Sequence of chain 1.C:
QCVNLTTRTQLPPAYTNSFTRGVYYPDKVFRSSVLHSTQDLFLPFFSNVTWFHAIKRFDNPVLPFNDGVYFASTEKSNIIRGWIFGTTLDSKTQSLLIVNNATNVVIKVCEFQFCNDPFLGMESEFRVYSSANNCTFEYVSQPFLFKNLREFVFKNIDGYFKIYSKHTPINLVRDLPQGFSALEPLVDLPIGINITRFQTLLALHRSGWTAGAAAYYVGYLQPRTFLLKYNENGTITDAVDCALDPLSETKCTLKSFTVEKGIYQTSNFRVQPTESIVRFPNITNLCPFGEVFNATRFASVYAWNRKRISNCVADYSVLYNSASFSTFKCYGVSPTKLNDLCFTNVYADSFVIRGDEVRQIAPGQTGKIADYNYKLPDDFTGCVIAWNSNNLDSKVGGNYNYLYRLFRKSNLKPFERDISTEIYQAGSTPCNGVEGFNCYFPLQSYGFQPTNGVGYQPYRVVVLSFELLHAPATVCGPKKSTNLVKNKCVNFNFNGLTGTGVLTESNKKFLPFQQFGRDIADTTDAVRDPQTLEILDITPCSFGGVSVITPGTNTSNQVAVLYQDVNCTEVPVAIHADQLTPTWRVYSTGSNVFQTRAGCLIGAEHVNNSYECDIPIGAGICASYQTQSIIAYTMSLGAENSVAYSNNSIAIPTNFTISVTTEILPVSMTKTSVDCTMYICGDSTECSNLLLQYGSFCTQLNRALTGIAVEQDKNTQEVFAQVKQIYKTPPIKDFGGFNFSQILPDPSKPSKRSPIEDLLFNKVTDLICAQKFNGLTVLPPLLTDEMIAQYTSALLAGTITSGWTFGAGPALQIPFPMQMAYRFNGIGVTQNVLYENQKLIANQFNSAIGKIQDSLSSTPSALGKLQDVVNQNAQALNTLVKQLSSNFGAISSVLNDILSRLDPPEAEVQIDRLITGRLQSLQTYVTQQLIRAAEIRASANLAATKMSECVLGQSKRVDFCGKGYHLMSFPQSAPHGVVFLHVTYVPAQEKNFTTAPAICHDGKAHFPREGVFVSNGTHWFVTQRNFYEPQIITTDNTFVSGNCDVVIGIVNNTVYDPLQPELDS

Binding-site contacts:
Ligand atom C6 contacts residue ASN616 of chain 1.C at 4.3 Å.
Ligand atom N2 contacts residue GLU619 of chain 1.C at 4.0 Å.
Ligand atom C8 contacts residue GLU619 of chain 1.C at 3.7 Å.
Ligand atom C7 contacts residue GLU619 of chain 1.C at 3.9 Å.
Ligand atom O5 contacts residue ASN616 of chain 1.C at 2.4 Å (h-bond).
Ligand atom N2 contacts residue THR618 of chain 1.C at 4.3 Å.
Ligand atom C2 contacts residue ASN616 of chain 1.C at 2.5 Å.
Ligand atom C7 contacts residue ASN616 of chain 1.C at 3.9 Å.
Ligand atom O7 contacts residue THR618 of chain 1.C at 3.3 Å.
Ligand atom C3 contacts residue ASN616 of chain 1.C at 3.8 Å.
Ligand atom C5 contacts residue ASN616 of chain 1.C at 3.7 Å.
Ligand atom C1 contacts residue ASN616 of chain 1.C at 1.4 Å.
Ligand atom C8 contacts residue THR618 of chain 1.C at 4.3 Å.
Ligand atom O7 contacts residue ASN616 of chain 1.C at 4.5 Å.
Ligand atom N2 contacts residue ASN616 of chain 1.C at 2.9 Å (h-bond).
Ligand atom O5 contacts residue CYS617 of chain 1.C at 4.4 Å.
Ligand atom C2 contacts residue THR618 of chain 1.C at 4.1 Å.
Ligand atom C4 contacts residue ASN616 of chain 1.C at 4.2 Å.
Ligand atom C7 contacts residue THR618 of chain 1.C at 3.9 Å.
Ligand atom O6 contacts residue ASN616 of chain 1.C at 4.1 Å.

This small molecule binds to this protein.
Small molecule (SMILES): CC(=O)N[C@@H]1[C@@H](O)[C@H](O)[C@@H](CO)O[C@H]1O